Binding-site contacts:
Ligand atom FAC contacts residue LEU75 of chain 1.A at 3.2 Å.
Ligand atom CAI contacts residue LEU74 of chain 1.A at 3.5 Å (hydrophobic).
Ligand atom FAE contacts residue LEU167 of chain 1.A at 3.3 Å.
Ligand atom CAM contacts residue ASP150 of chain 1.A at 3.9 Å.
Ligand atom OAA contacts residue HIS148 of chain 1.A at 4.0 Å.
Ligand atom CAZ contacts residue ASP168 of chain 1.A at 3.7 Å.
Ligand atom FAC contacts residue LEU74 of chain 1.A at 4.1 Å.
Ligand atom CAI contacts residue GLU71 of chain 1.A at 4.1 Å.
Ligand atom OAB contacts residue ARG67 of chain 1.A at 4.0 Å.
Ligand atom FAC contacts residue ASP168 of chain 1.A at 3.5 Å.
Ligand atom FAC contacts residue ILE84 of chain 1.A at 4.2 Å.
Ligand atom CAK contacts residue ASP168 of chain 1.A at 3.5 Å.
Ligand atom CAG contacts residue GLU71 of chain 1.A at 4.0 Å.
Ligand atom CAJ contacts residue HIS148 of chain 1.A at 3.8 Å.
Ligand atom CAU contacts residue ARG67 of chain 1.A at 4.3 Å.
Ligand atom CAL contacts residue GLU71 of chain 1.A at 4.2 Å.
Ligand atom CAO contacts residue ASP168 of chain 1.A at 3.2 Å.
Ligand atom CAJ contacts residue ASP168 of chain 1.A at 4.3 Å.
Ligand atom FAD contacts residue LEU74 of chain 1.A at 4.2 Å.
Ligand atom CAS contacts residue ASP168 of chain 1.A at 3.6 Å.
Ligand atom OAB contacts residue ARG70 of chain 1.A at 3.0 Å (salt-bridge).
Ligand atom CAW contacts residue ASP168 of chain 1.A at 3.6 Å.
Ligand atom CAU contacts residue ARG70 of chain 1.A at 4.1 Å.
Ligand atom FAE contacts residue ILE84 of chain 1.A at 3.4 Å.
Ligand atom CAK contacts residue LEU74 of chain 1.A at 3.7 Å (hydrophobic).
Ligand atom NAX contacts residue HIS148 of chain 1.A at 3.6 Å.
Ligand atom CAF contacts residue GLU71 of chain 1.A at 3.3 Å.
Ligand atom CAK contacts residue GLU71 of chain 1.A at 3.7 Å.
Ligand atom CAO contacts residue ASP150 of chain 1.A at 4.2 Å.
Ligand atom CAG contacts residue ASP168 of chain 1.A at 3.9 Å.
Ligand atom CAN contacts residue HIS148 of chain 1.A at 3.6 Å.
Ligand atom CAL contacts residue ARG67 of chain 1.A at 4.0 Å.
Ligand atom CAT contacts residue ASP168 of chain 1.A at 4.2 Å.
Ligand atom CAR contacts residue LEU74 of chain 1.A at 3.9 Å (hydrophobic).
Ligand atom FAE contacts residue ILE166 of chain 1.A at 4.3 Å.
Ligand atom FAD contacts residue MET78 of chain 1.A at 3.6 Å.
Ligand atom CAH contacts residue HIS148 of chain 1.A at 3.9 Å.
Ligand atom CAQ contacts residue HIS148 of chain 1.A at 3.9 Å.
Ligand atom OAA contacts residue LEU74 of chain 1.A at 4.1 Å.
Ligand atom FAE contacts residue ASP168 of chain 1.A at 3.0 Å.

A small-molecule ligand and the protein it binds are described below.
Small molecule (SMILES): O=C(c1ccc(C(F)(F)F)cc1)N1C[C@@H]2C[C@H](C1)c1cccc(=O)n1C2

Sequence of chain 1.A:
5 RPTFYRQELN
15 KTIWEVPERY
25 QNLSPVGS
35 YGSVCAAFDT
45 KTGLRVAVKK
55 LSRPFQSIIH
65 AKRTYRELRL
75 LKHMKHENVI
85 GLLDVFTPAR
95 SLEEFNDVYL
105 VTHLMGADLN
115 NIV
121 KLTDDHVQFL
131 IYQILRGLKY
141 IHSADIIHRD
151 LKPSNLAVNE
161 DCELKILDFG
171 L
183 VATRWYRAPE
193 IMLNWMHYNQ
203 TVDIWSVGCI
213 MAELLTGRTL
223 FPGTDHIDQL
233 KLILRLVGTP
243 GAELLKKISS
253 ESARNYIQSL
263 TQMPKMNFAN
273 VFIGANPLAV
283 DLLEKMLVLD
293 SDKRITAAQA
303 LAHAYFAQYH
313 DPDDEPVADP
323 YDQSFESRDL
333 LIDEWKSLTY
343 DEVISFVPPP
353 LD